Binding-site contacts:
Ligand atom C4 contacts residue ASN81 of chain 1.B at 4.2 Å.
Ligand atom N2 contacts residue ASN81 of chain 1.B at 2.9 Å (h-bond).
Ligand atom C3 contacts residue ASN81 of chain 1.B at 3.8 Å.
Ligand atom C1 contacts residue ASN81 of chain 1.B at 1.4 Å.
Ligand atom C7 contacts residue ASN81 of chain 1.B at 3.2 Å.
Ligand atom C6 contacts residue TYR79 of chain 1.B at 4.1 Å (hydrophobic).
Ligand atom O6 contacts residue TYR79 of chain 1.B at 3.4 Å (h-bond).
Ligand atom C8 contacts residue ASN81 of chain 1.B at 4.4 Å.
Ligand atom C5 contacts residue TYR79 of chain 1.B at 4.3 Å (hydrophobic).
Ligand atom C5 contacts residue ASN81 of chain 1.B at 3.7 Å.
Ligand atom O5 contacts residue ASN81 of chain 1.B at 2.4 Å (h-bond).
Ligand atom O7 contacts residue ASN81 of chain 1.B at 3.1 Å (h-bond).
Ligand atom C2 contacts residue ASN81 of chain 1.B at 2.5 Å.

Sequence of chain 1.B:
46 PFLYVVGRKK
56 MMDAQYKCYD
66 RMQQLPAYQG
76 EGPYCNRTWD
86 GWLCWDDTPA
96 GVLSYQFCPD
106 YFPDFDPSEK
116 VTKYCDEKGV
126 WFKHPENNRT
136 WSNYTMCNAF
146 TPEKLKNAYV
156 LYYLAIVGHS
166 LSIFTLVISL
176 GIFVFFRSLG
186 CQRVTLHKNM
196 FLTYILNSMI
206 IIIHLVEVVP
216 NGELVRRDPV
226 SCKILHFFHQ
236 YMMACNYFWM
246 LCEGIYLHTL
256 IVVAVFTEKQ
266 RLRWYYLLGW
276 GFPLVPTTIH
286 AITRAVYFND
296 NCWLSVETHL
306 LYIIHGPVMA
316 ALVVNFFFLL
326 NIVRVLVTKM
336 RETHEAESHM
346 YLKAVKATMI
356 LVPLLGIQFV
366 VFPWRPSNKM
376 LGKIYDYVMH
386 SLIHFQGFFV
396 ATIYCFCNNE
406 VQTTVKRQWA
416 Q

The protein below binds the small molecule below.
Small molecule (SMILES): CC(=O)N[C@@H]1[C@@H](O)[C@H](O)[C@@H](CO)O[C@H]1O